Sequence of chain 12.B:
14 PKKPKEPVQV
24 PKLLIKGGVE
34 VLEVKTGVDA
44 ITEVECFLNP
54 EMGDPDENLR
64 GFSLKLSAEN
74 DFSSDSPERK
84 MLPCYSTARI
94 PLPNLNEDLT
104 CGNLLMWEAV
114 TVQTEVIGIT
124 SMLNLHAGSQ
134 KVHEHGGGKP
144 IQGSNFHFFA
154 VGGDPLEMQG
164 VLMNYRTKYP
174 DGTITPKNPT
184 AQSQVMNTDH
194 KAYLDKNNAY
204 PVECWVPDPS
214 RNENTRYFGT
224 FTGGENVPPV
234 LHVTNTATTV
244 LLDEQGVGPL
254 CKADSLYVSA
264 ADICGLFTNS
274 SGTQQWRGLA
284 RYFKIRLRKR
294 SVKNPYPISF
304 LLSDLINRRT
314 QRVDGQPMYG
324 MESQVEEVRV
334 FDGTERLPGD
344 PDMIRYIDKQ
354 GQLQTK

Sequence of chain 12.A:
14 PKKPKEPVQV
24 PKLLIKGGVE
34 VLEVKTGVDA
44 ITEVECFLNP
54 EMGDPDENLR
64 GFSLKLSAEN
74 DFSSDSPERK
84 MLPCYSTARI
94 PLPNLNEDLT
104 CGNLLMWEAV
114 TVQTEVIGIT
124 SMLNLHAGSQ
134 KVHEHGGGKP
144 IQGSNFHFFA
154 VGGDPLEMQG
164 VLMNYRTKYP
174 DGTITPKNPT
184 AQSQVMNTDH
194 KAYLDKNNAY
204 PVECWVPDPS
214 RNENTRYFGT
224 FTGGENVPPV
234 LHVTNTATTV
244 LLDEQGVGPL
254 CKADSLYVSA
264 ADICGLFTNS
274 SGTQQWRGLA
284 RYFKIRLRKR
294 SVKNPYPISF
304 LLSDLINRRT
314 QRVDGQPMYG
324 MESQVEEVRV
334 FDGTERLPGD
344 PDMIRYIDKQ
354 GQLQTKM

Sequence of chain 12.C:
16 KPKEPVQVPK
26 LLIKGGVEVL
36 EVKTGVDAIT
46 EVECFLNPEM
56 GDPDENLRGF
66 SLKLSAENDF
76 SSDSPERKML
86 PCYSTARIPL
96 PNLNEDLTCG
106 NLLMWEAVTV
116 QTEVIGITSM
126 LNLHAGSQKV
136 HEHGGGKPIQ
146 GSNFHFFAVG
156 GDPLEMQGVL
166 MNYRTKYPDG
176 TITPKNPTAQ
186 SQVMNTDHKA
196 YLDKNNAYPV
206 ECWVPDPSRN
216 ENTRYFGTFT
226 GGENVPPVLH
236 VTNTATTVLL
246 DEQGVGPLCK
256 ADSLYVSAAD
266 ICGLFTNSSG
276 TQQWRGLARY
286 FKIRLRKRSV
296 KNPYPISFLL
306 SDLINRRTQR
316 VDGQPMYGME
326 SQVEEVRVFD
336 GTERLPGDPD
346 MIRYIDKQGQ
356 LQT

Binding-site contacts:
Ligand atom C4 contacts residue ASN272 of chain 12.B at 4.1 Å.
Ligand atom O1A contacts residue LYS68 of chain 12.B at 2.9 Å.
Ligand atom C11 contacts residue THR276 of chain 12.B at 3.3 Å.
Ligand atom N5 contacts residue GLN278 of chain 12.B at 3.9 Å.
Ligand atom C6 contacts residue ASN272 of chain 12.B at 3.6 Å.
Ligand atom O9 contacts residue LEU67 of chain 12.B at 3.3 Å.
Ligand atom C11 contacts residue PHE65 of chain 12.B at 3.8 Å (hydrophobic).
Ligand atom C1 contacts residue ASN272 of chain 12.B at 3.8 Å.
Ligand atom C9 contacts residue LEU67 of chain 12.B at 4.1 Å (hydrophobic).
Ligand atom C9 contacts residue LYS68 of chain 12.B at 3.8 Å.
Ligand atom C11 contacts residue PHE270 of chain 12.B at 3.8 Å (hydrophobic).
Ligand atom O8 contacts residue GLN278 of chain 12.B at 3.5 Å (h-bond).
Ligand atom C11 contacts residue ASN272 of chain 12.B at 3.6 Å.
Ligand atom O10 contacts residue LEU62 of chain 12.B at 4.0 Å.
Ligand atom O1B contacts residue ASN272 of chain 12.B at 3.4 Å (h-bond).
Ligand atom C11 contacts residue HIS138 of chain 12.A at 3.5 Å.
Ligand atom C11 contacts residue LEU62 of chain 12.B at 4.1 Å (hydrophobic).
Ligand atom C11 contacts residue SER274 of chain 12.B at 4.0 Å.
Ligand atom O10 contacts residue PHE75 of chain 12.C at 3.0 Å.
Ligand atom C1 contacts residue SER274 of chain 12.B at 3.7 Å.
Ligand atom O1B contacts residue SER274 of chain 12.B at 4.1 Å.
Ligand atom N5 contacts residue ASN272 of chain 12.B at 3.2 Å (h-bond).
Ligand atom C1 contacts residue LYS68 of chain 12.B at 3.7 Å.
Ligand atom C8 contacts residue GLN278 of chain 12.B at 3.6 Å.
Ligand atom O9 contacts residue GLN278 of chain 12.B at 4.0 Å.
Ligand atom C11 contacts residue GLN278 of chain 12.B at 3.5 Å.
Ligand atom C5 contacts residue ASN272 of chain 12.B at 4.1 Å.
Ligand atom O1A contacts residue SER274 of chain 12.B at 2.6 Å (h-bond).
Ligand atom O7 contacts residue LEU62 of chain 12.B at 3.8 Å.
Ligand atom O8 contacts residue ASN272 of chain 12.B at 3.5 Å (h-bond).
Ligand atom O1B contacts residue LYS68 of chain 12.B at 3.9 Å.
Ligand atom O1B contacts residue THR276 of chain 12.B at 3.7 Å.
Ligand atom O9 contacts residue LYS68 of chain 12.B at 2.9 Å (salt-bridge).
Ligand atom C10 contacts residue GLN278 of chain 12.B at 4.0 Å.
Ligand atom C9 contacts residue GLN278 of chain 12.B at 3.2 Å.
Ligand atom C7 contacts residue GLN278 of chain 12.B at 3.8 Å.
Ligand atom O8 contacts residue LYS68 of chain 12.B at 3.4 Å.
Ligand atom C10 contacts residue ASN272 of chain 12.B at 4.0 Å.
Ligand atom C10 contacts residue PHE75 of chain 12.C at 3.1 Å (hydrophobic).
Ligand atom C11 contacts residue PHE75 of chain 12.C at 2.3 Å (hydrophobic).

This protein binds this small molecule.
Small molecule (SMILES): CC(=O)N[C@H]1[C@H]([C@H](O)[C@H](O)CO)O[C@@](O[C@H](CO)[C@@H](O)[C@@H]2O[C@@H](C(=O)O)C[C@H](O)[C@H]2NC(C)=O)(C(=O)O)C[C@@H]1O